Sequence of chain 1.A:
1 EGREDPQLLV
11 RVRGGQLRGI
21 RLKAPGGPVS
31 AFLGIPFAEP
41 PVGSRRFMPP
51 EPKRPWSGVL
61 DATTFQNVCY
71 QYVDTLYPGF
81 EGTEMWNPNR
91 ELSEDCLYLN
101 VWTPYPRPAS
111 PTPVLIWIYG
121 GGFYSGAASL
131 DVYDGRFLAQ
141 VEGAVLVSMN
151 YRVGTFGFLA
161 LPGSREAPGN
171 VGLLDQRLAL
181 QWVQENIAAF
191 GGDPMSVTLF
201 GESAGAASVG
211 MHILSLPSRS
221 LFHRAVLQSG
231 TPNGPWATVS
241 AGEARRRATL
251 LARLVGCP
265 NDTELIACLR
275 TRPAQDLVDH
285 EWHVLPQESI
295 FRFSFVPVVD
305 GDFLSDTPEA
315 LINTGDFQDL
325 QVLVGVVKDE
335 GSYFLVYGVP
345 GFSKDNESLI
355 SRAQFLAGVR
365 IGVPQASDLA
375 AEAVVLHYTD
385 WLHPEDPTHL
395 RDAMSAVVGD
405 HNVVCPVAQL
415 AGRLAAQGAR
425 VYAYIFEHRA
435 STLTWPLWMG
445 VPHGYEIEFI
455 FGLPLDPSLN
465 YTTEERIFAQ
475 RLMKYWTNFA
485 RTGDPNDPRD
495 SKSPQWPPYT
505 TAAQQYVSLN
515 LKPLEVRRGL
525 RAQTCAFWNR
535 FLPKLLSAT

This small molecule binds to this protein.
Small molecule (SMILES): CC(=O)N[C@@H]1[C@@H](O)[C@H](O)[C@@H](CO)O[C@H]1O

Binding-site contacts:
Ligand atom C2 contacts residue GLY345 of chain 1.A at 4.3 Å.
Ligand atom C6 contacts residue SER347 of chain 1.A at 4.2 Å.
Ligand atom C1 contacts residue GLY345 of chain 1.A at 4.3 Å.
Ligand atom C3 contacts residue ASN350 of chain 1.A at 3.8 Å.
Ligand atom O5 contacts residue SER347 of chain 1.A at 3.5 Å.
Ligand atom C8 contacts residue ASN350 of chain 1.A at 4.2 Å.
Ligand atom O3 contacts residue GLY345 of chain 1.A at 4.4 Å.
Ligand atom N2 contacts residue ASN350 of chain 1.A at 3.0 Å (h-bond).
Ligand atom O5 contacts residue ASN350 of chain 1.A at 2.4 Å (h-bond).
Ligand atom C1 contacts residue ASN350 of chain 1.A at 1.5 Å.
Ligand atom O7 contacts residue ASN350 of chain 1.A at 3.0 Å (h-bond).
Ligand atom C5 contacts residue ASN350 of chain 1.A at 3.7 Å.
Ligand atom O4 contacts residue GLY345 of chain 1.A at 4.2 Å.
Ligand atom C7 contacts residue ASN350 of chain 1.A at 3.2 Å.
Ligand atom C8 contacts residue LEU353 of chain 1.A at 3.7 Å (hydrophobic).
Ligand atom C2 contacts residue ASN350 of chain 1.A at 2.5 Å.
Ligand atom C3 contacts residue GLY345 of chain 1.A at 3.9 Å.
Ligand atom C1 contacts residue SER347 of chain 1.A at 3.8 Å.
Ligand atom C4 contacts residue ASN350 of chain 1.A at 4.3 Å.
Ligand atom C5 contacts residue SER347 of chain 1.A at 3.8 Å.
Ligand atom N2 contacts residue GLY345 of chain 1.A at 4.0 Å.